Sequence of chain 1.A:
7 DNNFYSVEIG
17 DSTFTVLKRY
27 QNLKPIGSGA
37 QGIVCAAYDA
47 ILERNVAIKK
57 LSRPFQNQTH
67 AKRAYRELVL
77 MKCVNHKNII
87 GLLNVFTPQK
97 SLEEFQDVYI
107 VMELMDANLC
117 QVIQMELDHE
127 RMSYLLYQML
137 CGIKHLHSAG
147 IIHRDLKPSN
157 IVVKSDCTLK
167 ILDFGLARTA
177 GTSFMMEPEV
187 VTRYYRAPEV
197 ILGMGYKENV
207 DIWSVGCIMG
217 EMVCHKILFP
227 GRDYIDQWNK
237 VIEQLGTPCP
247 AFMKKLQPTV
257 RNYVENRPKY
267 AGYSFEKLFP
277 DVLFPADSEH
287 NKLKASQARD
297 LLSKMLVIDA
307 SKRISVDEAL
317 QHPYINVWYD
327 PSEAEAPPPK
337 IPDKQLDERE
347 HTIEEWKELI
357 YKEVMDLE

This protein binds this small molecule.
Small molecule (SMILES): CCCCN(Cc1ccc(-c2ccccc2-c2nn[nH]n2)cc1)c1nc(C)cc(C)n1

Binding-site contacts:
Ligand atom C25 contacts residue TYR230 of chain 1.A at 3.4 Å (hydrophobic).
Ligand atom N21 contacts residue PHE180 of chain 1.A at 3.2 Å.
Ligand atom N21 contacts residue GLY199 of chain 1.A at 4.0 Å.
Ligand atom N20 contacts residue GLY199 of chain 1.A at 3.3 Å (h-bond).
Ligand atom C8 contacts residue GLY199 of chain 1.A at 3.8 Å.
Ligand atom N2 contacts residue ILE231 of chain 1.A at 4.0 Å.
Ligand atom C contacts residue LEU198 of chain 1.A at 3.9 Å (hydrophobic).
Ligand atom N contacts residue ILE197 of chain 1.A at 4.0 Å.
Ligand atom N19 contacts residue GLY199 of chain 1.A at 3.5 Å (h-bond).
Ligand atom C7 contacts residue LEU198 of chain 1.A at 3.6 Å (hydrophobic).
Ligand atom C29 contacts residue ILE231 of chain 1.A at 3.9 Å (hydrophobic).
Ligand atom C31 contacts residue ILE231 of chain 1.A at 4.0 Å (hydrophobic).
Ligand atom C2 contacts residue ILE231 of chain 1.A at 3.5 Å (hydrophobic).
Ligand atom N20 contacts residue PHE180 of chain 1.A at 3.9 Å.
Ligand atom C30 contacts residue TYR230 of chain 1.A at 3.7 Å (hydrophobic).
Ligand atom C6 contacts residue VAL256 of chain 1.A at 4.0 Å (hydrophobic).
Ligand atom C31 contacts residue LEU198 of chain 1.A at 3.9 Å (hydrophobic).
Ligand atom C14 contacts residue THR255 of chain 1.A at 3.7 Å.
Ligand atom N1 contacts residue TYR230 of chain 1.A at 3.4 Å.
Ligand atom N20 contacts residue THR178 of chain 1.A at 3.9 Å.
Ligand atom C8 contacts residue VAL256 of chain 1.A at 3.7 Å (hydrophobic).
Ligand atom N22 contacts residue PHE180 of chain 1.A at 4.0 Å.
Ligand atom C5 contacts residue ILE197 of chain 1.A at 3.2 Å (hydrophobic).
Ligand atom C31 contacts residue TRP234 of chain 1.A at 4.0 Å (hydrophobic).
Ligand atom C7 contacts residue VAL256 of chain 1.A at 3.6 Å (hydrophobic).
Ligand atom N2 contacts residue TYR230 of chain 1.A at 3.6 Å.
Ligand atom C14 contacts residue GLN253 of chain 1.A at 3.4 Å.
Ligand atom C16 contacts residue GLN253 of chain 1.A at 3.4 Å.
Ligand atom C13 contacts residue THR255 of chain 1.A at 3.8 Å.
Ligand atom C8 contacts residue LEU198 of chain 1.A at 3.9 Å (hydrophobic).
Ligand atom N contacts residue TYR230 of chain 1.A at 3.7 Å.
Ligand atom C23 contacts residue TYR230 of chain 1.A at 3.6 Å (hydrophobic).
Ligand atom C17 contacts residue GLN253 of chain 1.A at 4.0 Å.
Ligand atom C31 contacts residue TYR259 of chain 1.A at 3.7 Å (hydrophobic).
Ligand atom N19 contacts residue GLN253 of chain 1.A at 4.0 Å.
Ligand atom N20 contacts residue SER179 of chain 1.A at 4.0 Å.
Ligand atom C27 contacts residue TYR230 of chain 1.A at 3.8 Å (hydrophobic).
Ligand atom C28 contacts residue TYR230 of chain 1.A at 3.9 Å (hydrophobic).
Ligand atom C15 contacts residue GLN253 of chain 1.A at 3.2 Å.
Ligand atom C7 contacts residue GLY199 of chain 1.A at 3.6 Å.